The small molecule below binds the protein below.
Small molecule (SMILES): CC(=O)N[C@H]1[C@H](O[C@H]2[C@H](O)[C@@H](NC(C)=O)CO[C@@H]2CO)O[C@H](CO)[C@@H](O)[C@@H]1O

Binding-site contacts:
Ligand atom C4 contacts residue ASN488 of chain 1.A at 4.2 Å.
Ligand atom C1 contacts residue ASN512 of chain 1.A at 4.1 Å.
Ligand atom O4 contacts residue ASN512 of chain 1.A at 4.2 Å.
Ligand atom C3 contacts residue ASN488 of chain 1.A at 3.8 Å.
Ligand atom O5 contacts residue ASN512 of chain 1.A at 3.9 Å.
Ligand atom O7 contacts residue TYR514 of chain 1.A at 3.7 Å.
Ligand atom C6 contacts residue TYR510 of chain 1.A at 3.8 Å (hydrophobic).
Ligand atom C1 contacts residue ASN488 of chain 1.A at 1.4 Å.
Ligand atom C3 contacts residue ASN512 of chain 1.A at 4.3 Å.
Ligand atom C7 contacts residue LYS323 of chain 1.A at 4.5 Å.
Ligand atom C7 contacts residue ASN488 of chain 1.A at 3.7 Å.
Ligand atom C4 contacts residue ASN512 of chain 1.A at 4.1 Å.
Ligand atom C5 contacts residue ASN512 of chain 1.A at 3.2 Å.
Ligand atom N2 contacts residue ASN488 of chain 1.A at 2.9 Å (h-bond).
Ligand atom O7 contacts residue TYR510 of chain 1.A at 4.3 Å.
Ligand atom N2 contacts residue TYR514 of chain 1.A at 4.0 Å.
Ligand atom C7 contacts residue TYR514 of chain 1.A at 4.4 Å (hydrophobic).
Ligand atom C5 contacts residue ASN488 of chain 1.A at 3.6 Å.
Ligand atom O6 contacts residue TYR510 of chain 1.A at 4.0 Å.
Ligand atom C6 contacts residue ASN512 of chain 1.A at 3.9 Å.
Ligand atom C8 contacts residue ASN488 of chain 1.A at 4.1 Å.
Ligand atom C8 contacts residue LYS323 of chain 1.A at 3.4 Å.
Ligand atom O5 contacts residue ASN488 of chain 1.A at 2.3 Å (h-bond).
Ligand atom C2 contacts residue ASN488 of chain 1.A at 2.5 Å.

Sequence of chain 1.A:
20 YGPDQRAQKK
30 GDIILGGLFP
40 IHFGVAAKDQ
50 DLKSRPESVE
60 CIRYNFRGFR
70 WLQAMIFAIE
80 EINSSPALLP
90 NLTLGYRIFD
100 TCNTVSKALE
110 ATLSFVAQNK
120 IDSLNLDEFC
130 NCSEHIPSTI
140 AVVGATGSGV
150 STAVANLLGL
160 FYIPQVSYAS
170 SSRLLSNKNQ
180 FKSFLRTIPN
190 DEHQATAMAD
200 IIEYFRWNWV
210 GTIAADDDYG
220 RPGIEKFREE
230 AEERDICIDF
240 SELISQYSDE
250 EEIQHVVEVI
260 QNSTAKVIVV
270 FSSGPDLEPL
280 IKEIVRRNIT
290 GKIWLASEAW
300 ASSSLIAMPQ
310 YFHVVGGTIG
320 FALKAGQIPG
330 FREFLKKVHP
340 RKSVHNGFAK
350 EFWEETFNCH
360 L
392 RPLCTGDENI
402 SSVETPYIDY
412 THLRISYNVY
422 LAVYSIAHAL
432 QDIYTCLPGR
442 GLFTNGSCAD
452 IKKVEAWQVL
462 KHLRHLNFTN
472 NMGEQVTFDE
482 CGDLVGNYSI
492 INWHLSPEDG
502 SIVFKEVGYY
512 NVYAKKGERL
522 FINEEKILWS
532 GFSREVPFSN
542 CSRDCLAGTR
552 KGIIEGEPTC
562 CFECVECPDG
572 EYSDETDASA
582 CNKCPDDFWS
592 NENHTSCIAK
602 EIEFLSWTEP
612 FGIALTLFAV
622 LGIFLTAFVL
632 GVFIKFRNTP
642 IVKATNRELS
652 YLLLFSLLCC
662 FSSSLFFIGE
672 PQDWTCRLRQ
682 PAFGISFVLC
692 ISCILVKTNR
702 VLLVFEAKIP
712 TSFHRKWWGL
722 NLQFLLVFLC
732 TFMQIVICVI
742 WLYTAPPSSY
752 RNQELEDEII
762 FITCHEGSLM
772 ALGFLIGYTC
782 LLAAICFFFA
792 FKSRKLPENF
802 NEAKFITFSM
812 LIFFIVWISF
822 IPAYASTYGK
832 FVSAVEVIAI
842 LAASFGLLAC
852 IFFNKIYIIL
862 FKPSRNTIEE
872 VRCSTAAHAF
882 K